Sequence of chain 1.B:
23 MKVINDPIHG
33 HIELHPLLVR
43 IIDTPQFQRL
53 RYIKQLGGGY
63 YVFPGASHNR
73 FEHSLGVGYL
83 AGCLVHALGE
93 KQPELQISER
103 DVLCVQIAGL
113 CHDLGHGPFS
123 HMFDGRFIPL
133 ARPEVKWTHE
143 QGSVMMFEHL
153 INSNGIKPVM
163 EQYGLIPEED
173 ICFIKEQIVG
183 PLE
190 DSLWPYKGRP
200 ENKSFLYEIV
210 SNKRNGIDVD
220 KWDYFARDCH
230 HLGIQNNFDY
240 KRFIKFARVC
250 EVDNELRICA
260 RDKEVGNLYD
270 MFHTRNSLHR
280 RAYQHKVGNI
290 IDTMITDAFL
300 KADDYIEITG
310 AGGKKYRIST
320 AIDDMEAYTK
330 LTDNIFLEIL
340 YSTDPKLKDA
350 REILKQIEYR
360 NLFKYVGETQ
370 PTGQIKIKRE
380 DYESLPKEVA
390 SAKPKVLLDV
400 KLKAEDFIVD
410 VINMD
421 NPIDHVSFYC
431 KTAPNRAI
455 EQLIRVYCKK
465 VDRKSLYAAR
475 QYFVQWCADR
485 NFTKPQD

Sequence of chain 1.A:
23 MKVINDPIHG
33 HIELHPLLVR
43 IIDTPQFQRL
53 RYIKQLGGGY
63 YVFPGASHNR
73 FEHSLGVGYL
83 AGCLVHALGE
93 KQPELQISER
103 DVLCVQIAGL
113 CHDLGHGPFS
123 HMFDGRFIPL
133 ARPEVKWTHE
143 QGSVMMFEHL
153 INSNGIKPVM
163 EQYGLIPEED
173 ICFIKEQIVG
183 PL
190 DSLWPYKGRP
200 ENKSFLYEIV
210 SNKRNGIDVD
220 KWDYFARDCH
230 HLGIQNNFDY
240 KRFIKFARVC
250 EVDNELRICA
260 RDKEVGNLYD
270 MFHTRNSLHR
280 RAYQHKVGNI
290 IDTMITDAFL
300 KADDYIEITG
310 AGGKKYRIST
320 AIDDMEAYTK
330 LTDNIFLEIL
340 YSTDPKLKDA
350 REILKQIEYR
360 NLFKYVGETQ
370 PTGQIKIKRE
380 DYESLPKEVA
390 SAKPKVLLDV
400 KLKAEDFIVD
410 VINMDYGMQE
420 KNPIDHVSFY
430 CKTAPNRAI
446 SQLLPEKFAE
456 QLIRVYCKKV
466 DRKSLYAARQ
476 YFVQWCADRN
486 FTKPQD

This small molecule binds to this protein.
Small molecule (SMILES): Nc1nc2c(ncn2[C@H]2CC[C@@H](CO[P](=O)(O)O[P](=O)(O)OP(=O)(O)O)O2)c(=O)[nH]1

Binding-site contacts:
Ligand atom O2B contacts residue VAL286 of chain 1.B at 3.3 Å.
Ligand atom C4 contacts residue ARG359 of chain 1.B at 3.3 Å.
Ligand atom O3A contacts residue VAL286 of chain 1.B at 3.8 Å.
Ligand atom O6 contacts residue PHE73 of chain 1.A at 3.4 Å.
Ligand atom C8 contacts residue ILE26 of chain 1.A at 3.4 Å (hydrophobic).
Ligand atom O2A contacts residue LYS24 of chain 1.A at 3.3 Å (salt-bridge).
Ligand atom N2 contacts residue ARG359 of chain 1.B at 3.5 Å.
Ligand atom C8 contacts residue TYR63 of chain 1.B at 3.5 Å (hydrophobic).
Ligand atom C6 contacts residue ARG359 of chain 1.B at 3.6 Å.
Ligand atom O6 contacts residue ARG53 of chain 1.A at 3.1 Å (salt-bridge).
Ligand atom N7 contacts residue TYR63 of chain 1.B at 3.4 Å (h-bond).
Ligand atom N2 contacts residue LYS24 of chain 1.A at 3.5 Å (salt-bridge).
Ligand atom O1A contacts residue LYS24 of chain 1.A at 3.2 Å.
Ligand atom C5 contacts residue ILE26 of chain 1.A at 3.6 Å (hydrophobic).
Ligand atom N1 contacts residue ASP45 of chain 1.A at 2.8 Å (salt-bridge).
Ligand atom N9 contacts residue VAL64 of chain 1.B at 3.8 Å.
Ligand atom O6 contacts residue GLN50 of chain 1.A at 3.0 Å (h-bond).
Ligand atom C5' contacts residue VAL286 of chain 1.B at 3.7 Å (hydrophobic).
Ligand atom C8 contacts residue VAL64 of chain 1.B at 3.0 Å (hydrophobic).
Ligand atom N3 contacts residue ARG359 of chain 1.B at 3.5 Å (salt-bridge).
Ligand atom O1A contacts residue MG1 of chain 1.I at 3.8 Å.
Ligand atom C2 contacts residue ASP45 of chain 1.A at 3.4 Å.
Ligand atom O4' contacts residue ARG359 of chain 1.B at 3.2 Å (salt-bridge).
Ligand atom O5' contacts residue ARG359 of chain 1.B at 3.0 Å (salt-bridge).
Ligand atom N7 contacts residue ARG53 of chain 1.A at 3.5 Å (salt-bridge).
Ligand atom C2 contacts residue ARG359 of chain 1.B at 3.5 Å.
Ligand atom N7 contacts residue ILE26 of chain 1.A at 3.5 Å.
Ligand atom O2A contacts residue ARG359 of chain 1.B at 2.7 Å (salt-bridge).
Ligand atom N2 contacts residue ASP45 of chain 1.A at 3.0 Å (salt-bridge).
Ligand atom O1B contacts residue MG1 of chain 1.I at 2.4 Å.
Ligand atom N9 contacts residue ILE26 of chain 1.A at 3.4 Å.
Ligand atom C4 contacts residue ILE26 of chain 1.A at 3.5 Å (hydrophobic).
Ligand atom C2' contacts residue VAL25 of chain 1.A at 3.8 Å (hydrophobic).
Ligand atom C1' contacts residue ILE26 of chain 1.A at 3.8 Å (hydrophobic).
Ligand atom C1' contacts residue VAL64 of chain 1.B at 3.7 Å (hydrophobic).
Ligand atom O5' contacts residue VAL286 of chain 1.B at 3.8 Å.
Ligand atom O3G contacts residue MG1 of chain 1.I at 2.8 Å.
Ligand atom C5 contacts residue TYR63 of chain 1.B at 3.7 Å (hydrophobic).
Ligand atom N9 contacts residue ARG359 of chain 1.B at 3.6 Å (salt-bridge).
Ligand atom C2' contacts residue ILE26 of chain 1.A at 3.5 Å (hydrophobic).